Sequence of chain 50.E:
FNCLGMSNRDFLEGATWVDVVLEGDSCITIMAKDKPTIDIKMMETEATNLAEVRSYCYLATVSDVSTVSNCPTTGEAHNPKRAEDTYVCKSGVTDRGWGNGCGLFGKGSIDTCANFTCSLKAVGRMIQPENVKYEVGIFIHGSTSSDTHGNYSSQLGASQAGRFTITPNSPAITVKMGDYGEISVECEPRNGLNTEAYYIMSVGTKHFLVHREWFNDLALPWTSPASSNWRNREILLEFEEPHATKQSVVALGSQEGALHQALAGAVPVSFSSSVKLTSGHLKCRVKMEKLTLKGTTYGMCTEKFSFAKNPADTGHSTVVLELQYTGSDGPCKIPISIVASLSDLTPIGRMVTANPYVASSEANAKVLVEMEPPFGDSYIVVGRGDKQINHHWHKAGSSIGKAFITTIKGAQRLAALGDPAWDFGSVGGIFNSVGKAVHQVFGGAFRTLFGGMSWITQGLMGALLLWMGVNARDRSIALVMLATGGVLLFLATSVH

Binding-site contacts:
Ligand atom O7 contacts residue ASP67 of chain 50.E at 4.3 Å.
Ligand atom N2 contacts residue ASN118 of chain 50.E at 2.9 Å (h-bond).
Ligand atom C7 contacts residue TYR90 of chain 50.E at 4.2 Å (hydrophobic).
Ligand atom C1 contacts residue ASN118 of chain 50.E at 1.4 Å.
Ligand atom O7 contacts residue ASN118 of chain 50.E at 3.4 Å (h-bond).
Ligand atom O6 contacts residue ASN118 of chain 50.E at 4.1 Å.
Ligand atom C7 contacts residue ASN118 of chain 50.E at 3.3 Å.
Ligand atom O5 contacts residue THR120 of chain 50.E at 3.7 Å.
Ligand atom C8 contacts residue TYR90 of chain 50.E at 3.6 Å (hydrophobic).
Ligand atom O5 contacts residue SER66 of chain 50.E at 4.3 Å.
Ligand atom C1 contacts residue SER66 of chain 50.E at 4.4 Å.
Ligand atom O6 contacts residue THR89 of chain 50.E at 3.8 Å.
Ligand atom C3 contacts residue ASN118 of chain 50.E at 3.8 Å.
Ligand atom O7 contacts residue SER66 of chain 50.E at 3.6 Å.
Ligand atom C8 contacts residue ASN118 of chain 50.E at 4.3 Å.
Ligand atom C8 contacts residue ASP67 of chain 50.E at 4.0 Å.
Ligand atom C5 contacts residue THR120 of chain 50.E at 4.5 Å.
Ligand atom C2 contacts residue ASN118 of chain 50.E at 2.5 Å.
Ligand atom C5 contacts residue ASN118 of chain 50.E at 3.6 Å.
Ligand atom O5 contacts residue ASN118 of chain 50.E at 2.4 Å (h-bond).
Ligand atom C7 contacts residue ASP67 of chain 50.E at 4.3 Å.
Ligand atom O6 contacts residue PHE119 of chain 50.E at 3.2 Å (h-bond).
Ligand atom N2 contacts residue TYR90 of chain 50.E at 4.2 Å.
Ligand atom C4 contacts residue ASN118 of chain 50.E at 4.2 Å.
Ligand atom O6 contacts residue THR120 of chain 50.E at 3.5 Å (h-bond).
Ligand atom C6 contacts residue THR120 of chain 50.E at 4.0 Å.

The small molecule below binds the protein below.
Small molecule (SMILES): CC(=O)N[C@@H]1[C@@H](O)[C@H](O)[C@@H](CO)O[C@H]1O